Binding-site contacts:
Ligand atom O4 contacts residue LEU922 of chain 1.E at 4.1 Å.
Ligand atom C5 contacts residue LEU922 of chain 1.E at 4.0 Å (hydrophobic).
Ligand atom C2 contacts residue ASN717 of chain 1.E at 2.5 Å.
Ligand atom C8 contacts residue LEU922 of chain 1.E at 3.7 Å (hydrophobic).
Ligand atom C3 contacts residue ASN717 of chain 1.E at 3.8 Å.
Ligand atom C8 contacts residue GLN926 of chain 1.E at 4.4 Å.
Ligand atom N2 contacts residue LEU922 of chain 1.E at 4.4 Å.
Ligand atom C1 contacts residue ASN717 of chain 1.E at 1.4 Å.
Ligand atom C7 contacts residue ASN717 of chain 1.E at 3.5 Å.
Ligand atom C1 contacts residue GLN1071 of chain 1.E at 4.3 Å.
Ligand atom C5 contacts residue ASN717 of chain 1.E at 3.6 Å.
Ligand atom O5 contacts residue ASN717 of chain 1.E at 2.3 Å (h-bond).
Ligand atom C7 contacts residue LEU922 of chain 1.E at 3.7 Å (hydrophobic).
Ligand atom O6 contacts residue GLN926 of chain 1.E at 3.2 Å (h-bond).
Ligand atom N2 contacts residue ASN717 of chain 1.E at 3.0 Å (h-bond).
Ligand atom O7 contacts residue ASN717 of chain 1.E at 3.6 Å.
Ligand atom O7 contacts residue LEU922 of chain 1.E at 3.8 Å.
Ligand atom O7 contacts residue GLN1071 of chain 1.E at 3.6 Å (h-bond).
Ligand atom O6 contacts residue LEU922 of chain 1.E at 4.5 Å.
Ligand atom C4 contacts residue ASN717 of chain 1.E at 4.2 Å.
Ligand atom O5 contacts residue GLN1071 of chain 1.E at 4.1 Å.
Ligand atom C6 contacts residue GLN926 of chain 1.E at 4.4 Å.

This small molecule binds to this protein.
Small molecule (SMILES): CC(=O)N[C@H]1[C@H](O[C@H]2[C@H](O)[C@@H](NC(C)=O)CO[C@@H]2CO)O[C@H](CO)[C@@H](O)[C@@H]1O

Sequence of chain 1.E:
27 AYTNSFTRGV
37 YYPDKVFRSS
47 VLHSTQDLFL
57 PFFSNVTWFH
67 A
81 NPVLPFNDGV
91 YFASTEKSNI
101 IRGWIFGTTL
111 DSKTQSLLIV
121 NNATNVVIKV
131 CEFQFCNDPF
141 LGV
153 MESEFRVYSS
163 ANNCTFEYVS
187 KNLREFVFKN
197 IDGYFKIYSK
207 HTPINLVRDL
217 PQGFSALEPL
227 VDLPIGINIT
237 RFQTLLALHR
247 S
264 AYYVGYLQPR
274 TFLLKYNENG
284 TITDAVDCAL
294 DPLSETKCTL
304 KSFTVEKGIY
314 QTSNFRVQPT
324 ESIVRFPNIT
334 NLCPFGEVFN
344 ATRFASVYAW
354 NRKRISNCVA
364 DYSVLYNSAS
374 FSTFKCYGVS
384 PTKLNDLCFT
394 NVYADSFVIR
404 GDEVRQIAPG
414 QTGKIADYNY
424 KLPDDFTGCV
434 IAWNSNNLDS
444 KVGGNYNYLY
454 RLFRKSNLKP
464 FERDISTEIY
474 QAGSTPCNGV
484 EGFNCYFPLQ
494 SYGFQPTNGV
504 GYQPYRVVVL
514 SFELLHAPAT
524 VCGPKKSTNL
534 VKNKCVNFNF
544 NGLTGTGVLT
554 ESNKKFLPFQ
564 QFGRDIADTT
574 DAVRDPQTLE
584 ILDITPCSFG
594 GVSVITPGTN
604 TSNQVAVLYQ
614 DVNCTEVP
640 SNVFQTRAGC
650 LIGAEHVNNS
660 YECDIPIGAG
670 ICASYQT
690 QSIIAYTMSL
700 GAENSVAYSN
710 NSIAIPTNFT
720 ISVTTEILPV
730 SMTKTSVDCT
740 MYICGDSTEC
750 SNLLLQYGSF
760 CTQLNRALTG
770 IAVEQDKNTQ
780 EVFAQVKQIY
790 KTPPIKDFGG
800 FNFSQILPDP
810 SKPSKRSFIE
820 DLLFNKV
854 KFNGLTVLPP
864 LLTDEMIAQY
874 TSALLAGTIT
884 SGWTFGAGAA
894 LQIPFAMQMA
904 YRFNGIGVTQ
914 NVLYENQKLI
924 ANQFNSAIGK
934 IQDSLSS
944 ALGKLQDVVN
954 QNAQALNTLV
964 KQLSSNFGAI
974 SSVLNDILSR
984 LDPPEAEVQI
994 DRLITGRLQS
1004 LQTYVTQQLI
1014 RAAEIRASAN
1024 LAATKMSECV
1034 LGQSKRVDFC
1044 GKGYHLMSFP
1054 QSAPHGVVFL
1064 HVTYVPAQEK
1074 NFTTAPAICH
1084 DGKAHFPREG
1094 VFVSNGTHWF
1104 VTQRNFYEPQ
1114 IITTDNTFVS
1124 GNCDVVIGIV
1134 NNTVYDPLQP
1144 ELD